Sequence of chain 3.D:
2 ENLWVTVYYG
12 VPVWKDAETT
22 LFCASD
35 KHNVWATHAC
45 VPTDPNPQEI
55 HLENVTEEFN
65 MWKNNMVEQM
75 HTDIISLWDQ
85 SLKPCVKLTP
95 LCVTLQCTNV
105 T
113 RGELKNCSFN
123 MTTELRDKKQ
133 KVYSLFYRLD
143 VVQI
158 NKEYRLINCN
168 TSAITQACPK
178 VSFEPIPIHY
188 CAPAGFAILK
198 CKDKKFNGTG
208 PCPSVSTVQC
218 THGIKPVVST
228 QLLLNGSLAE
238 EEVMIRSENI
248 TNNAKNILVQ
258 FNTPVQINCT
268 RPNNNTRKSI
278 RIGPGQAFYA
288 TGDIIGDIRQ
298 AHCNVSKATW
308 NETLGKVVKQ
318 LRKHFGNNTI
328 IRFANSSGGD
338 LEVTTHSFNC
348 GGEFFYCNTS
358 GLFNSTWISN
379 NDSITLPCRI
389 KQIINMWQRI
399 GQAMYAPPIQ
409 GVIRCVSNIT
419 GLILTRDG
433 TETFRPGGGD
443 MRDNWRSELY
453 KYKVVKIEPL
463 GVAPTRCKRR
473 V

This protein binds this small molecule.
Small molecule (SMILES): CC(=O)N[C@@H]1[C@@H](O)[C@H](O)[C@@H](CO)O[C@H]1O

Sequence of chain 2.D:
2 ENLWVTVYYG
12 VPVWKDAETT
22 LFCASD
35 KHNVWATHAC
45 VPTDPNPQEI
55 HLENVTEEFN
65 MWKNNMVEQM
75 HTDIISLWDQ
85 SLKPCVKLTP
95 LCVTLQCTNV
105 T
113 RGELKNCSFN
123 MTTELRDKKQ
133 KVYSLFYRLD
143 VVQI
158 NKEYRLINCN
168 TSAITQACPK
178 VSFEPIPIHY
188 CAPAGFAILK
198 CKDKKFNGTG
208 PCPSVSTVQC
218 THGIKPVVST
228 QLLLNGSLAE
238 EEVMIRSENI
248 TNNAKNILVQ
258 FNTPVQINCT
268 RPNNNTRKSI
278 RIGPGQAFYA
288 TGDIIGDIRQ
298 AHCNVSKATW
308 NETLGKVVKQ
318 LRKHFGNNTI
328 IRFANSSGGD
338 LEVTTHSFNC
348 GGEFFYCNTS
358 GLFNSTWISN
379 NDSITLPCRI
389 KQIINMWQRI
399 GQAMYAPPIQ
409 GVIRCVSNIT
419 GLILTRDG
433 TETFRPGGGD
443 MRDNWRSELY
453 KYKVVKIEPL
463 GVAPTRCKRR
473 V

Binding-site contacts:
Ligand atom C5 contacts residue ASN167 of chain 3.D at 3.6 Å.
Ligand atom O5 contacts residue ASN167 of chain 3.D at 2.3 Å (h-bond).
Ligand atom N2 contacts residue ARG83 of chain 3.G at 3.6 Å.
Ligand atom C7 contacts residue ARG278 of chain 2.D at 3.8 Å.
Ligand atom O7 contacts residue ASN167 of chain 3.D at 3.1 Å (h-bond).
Ligand atom O7 contacts residue ARG278 of chain 2.D at 3.0 Å (salt-bridge).
Ligand atom C3 contacts residue ARG83 of chain 3.G at 3.6 Å.
Ligand atom O3 contacts residue ARG83 of chain 3.G at 3.5 Å.
Ligand atom C8 contacts residue THR168 of chain 3.D at 4.1 Å.
Ligand atom C2 contacts residue ASN167 of chain 3.D at 2.5 Å.
Ligand atom C2 contacts residue ARG83 of chain 3.G at 4.2 Å.
Ligand atom N2 contacts residue ASN167 of chain 3.D at 3.1 Å (h-bond).
Ligand atom C7 contacts residue ASN167 of chain 3.D at 3.4 Å.
Ligand atom O5 contacts residue ARG162 of chain 3.D at 3.7 Å.
Ligand atom C3 contacts residue ASN167 of chain 3.D at 3.8 Å.
Ligand atom C1 contacts residue ARG83 of chain 3.G at 4.5 Å.
Ligand atom C7 contacts residue THR168 of chain 3.D at 4.3 Å.
Ligand atom C8 contacts residue ASN167 of chain 3.D at 4.2 Å.
Ligand atom C6 contacts residue ARG162 of chain 3.D at 4.5 Å.
Ligand atom C4 contacts residue ASN167 of chain 3.D at 4.2 Å.
Ligand atom O6 contacts residue VAL144 of chain 3.D at 3.8 Å.
Ligand atom C1 contacts residue ASN167 of chain 3.D at 1.4 Å.
Ligand atom O4 contacts residue ARG83 of chain 3.G at 4.4 Å.
Ligand atom N2 contacts residue THR168 of chain 3.D at 4.3 Å.
Ligand atom C1 contacts residue ARG162 of chain 3.D at 4.2 Å.
Ligand atom C8 contacts residue ARG278 of chain 2.D at 3.8 Å.

Sequence of chain 3.G:
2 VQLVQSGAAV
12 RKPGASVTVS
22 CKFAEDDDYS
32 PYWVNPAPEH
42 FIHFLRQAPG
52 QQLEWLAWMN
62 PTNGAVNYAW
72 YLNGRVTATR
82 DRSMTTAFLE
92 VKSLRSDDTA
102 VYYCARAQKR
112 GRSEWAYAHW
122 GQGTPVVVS